Sequence of chain 2.B:
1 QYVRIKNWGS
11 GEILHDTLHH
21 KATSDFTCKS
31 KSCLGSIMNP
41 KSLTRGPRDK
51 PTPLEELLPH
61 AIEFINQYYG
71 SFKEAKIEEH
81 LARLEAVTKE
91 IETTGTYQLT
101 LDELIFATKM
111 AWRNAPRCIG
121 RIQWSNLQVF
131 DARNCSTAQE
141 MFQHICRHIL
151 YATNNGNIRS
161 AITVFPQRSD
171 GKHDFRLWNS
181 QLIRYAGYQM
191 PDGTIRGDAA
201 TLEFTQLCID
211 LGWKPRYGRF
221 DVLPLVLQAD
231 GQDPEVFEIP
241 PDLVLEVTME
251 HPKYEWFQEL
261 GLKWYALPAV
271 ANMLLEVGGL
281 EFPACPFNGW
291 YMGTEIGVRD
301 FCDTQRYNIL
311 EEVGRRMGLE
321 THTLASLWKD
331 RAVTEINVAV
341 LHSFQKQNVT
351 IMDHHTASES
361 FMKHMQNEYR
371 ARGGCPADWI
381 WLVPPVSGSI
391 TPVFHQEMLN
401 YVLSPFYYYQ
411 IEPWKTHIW

Binding-site contacts:
Ligand atom C contacts residue GLU295 of chain 2.B at 3.6 Å.
Ligand atom O contacts residue TRP264 of chain 2.B at 4.1 Å.
Ligand atom CD contacts residue PRO268 of chain 2.B at 4.0 Å (hydrophobic).
Ligand atom CZ contacts residue HEM1 of chain 2.I at 3.6 Å.
Ligand atom NH1 contacts residue PRO268 of chain 2.B at 3.9 Å.
Ligand atom N contacts residue GLU295 of chain 2.B at 2.8 Å (salt-bridge).
Ligand atom O contacts residue TYR291 of chain 2.B at 2.7 Å (h-bond).
Ligand atom O contacts residue GLN181 of chain 2.B at 3.6 Å (h-bond).
Ligand atom N contacts residue HEM1 of chain 2.I at 2.9 Å (h-bond).
Ligand atom NE contacts residue PRO268 of chain 2.B at 3.8 Å.
Ligand atom NH1 contacts residue HEM1 of chain 2.I at 3.6 Å (h-bond).
Ligand atom CB contacts residue PRO268 of chain 2.B at 4.0 Å (hydrophobic).
Ligand atom NE contacts residue GLU295 of chain 2.B at 3.0 Å (salt-bridge).
Ligand atom NH2 contacts residue GLU295 of chain 2.B at 2.6 Å (salt-bridge).
Ligand atom CG contacts residue GLU295 of chain 2.B at 3.4 Å.
Ligand atom CA contacts residue GLN181 of chain 2.B at 3.6 Å.
Ligand atom NH2 contacts residue PRO268 of chain 2.B at 4.1 Å.
Ligand atom NH1 contacts residue TRP290 of chain 2.B at 4.0 Å.
Ligand atom CZ contacts residue PRO268 of chain 2.B at 3.8 Å (hydrophobic).
Ligand atom NH2 contacts residue HEM1 of chain 2.I at 3.3 Å.
Ligand atom CD contacts residue HEM1 of chain 2.I at 4.2 Å.
Ligand atom C contacts residue GLN181 of chain 2.B at 3.9 Å.
Ligand atom NH2 contacts residue TYR291 of chain 2.B at 3.9 Å.
Ligand atom CG contacts residue HEM1 of chain 2.I at 3.7 Å.
Ligand atom NH2 contacts residue TRP290 of chain 2.B at 2.8 Å (h-bond).
Ligand atom CZ contacts residue TRP290 of chain 2.B at 3.7 Å (hydrophobic).
Ligand atom C contacts residue ASP300 of chain 2.B at 3.5 Å.
Ligand atom CZ contacts residue GLU295 of chain 2.B at 3.3 Å.
Ligand atom NE contacts residue HEM1 of chain 2.I at 4.1 Å.
Ligand atom NH1 contacts residue GLY289 of chain 2.B at 4.1 Å.
Ligand atom CD contacts residue GLU295 of chain 2.B at 3.8 Å.
Ligand atom CG contacts residue GLN181 of chain 2.B at 4.1 Å.
Ligand atom C contacts residue TYR291 of chain 2.B at 3.4 Å (hydrophobic).
Ligand atom O contacts residue TYR265 of chain 2.B at 3.8 Å.
Ligand atom CA contacts residue GLU295 of chain 2.B at 3.2 Å.
Ligand atom CB contacts residue GLU295 of chain 2.B at 3.0 Å.
Ligand atom CA contacts residue HEM1 of chain 2.I at 4.2 Å.
Ligand atom O contacts residue ASP300 of chain 2.B at 3.1 Å (salt-bridge).
Ligand atom CB contacts residue GLN181 of chain 2.B at 3.4 Å.
Ligand atom CB contacts residue TYR291 of chain 2.B at 4.2 Å (hydrophobic).

A protein and the small-molecule ligand that binds it are described below.
Small molecule (SMILES): NC(=[NH2+])NCCC[C@H](N)C(=O)O